Binding-site contacts:
Ligand atom NE2 contacts residue ARG78 of chain 1.D at 3.2 Å (salt-bridge).
Ligand atom CD2 contacts residue ARG78 of chain 1.D at 3.1 Å.
Ligand atom O contacts residue LYS60 of chain 1.D at 3.3 Å (salt-bridge).
Ligand atom C contacts residue LYS60 of chain 1.D at 3.7 Å.
Ligand atom CD1 contacts residue VAL74 of chain 1.D at 3.7 Å (hydrophobic).
Ligand atom CG2 contacts residue PHE226 of chain 1.D at 3.7 Å (hydrophobic).
Ligand atom CG contacts residue ARG78 of chain 1.D at 3.4 Å.
Ligand atom CD2 contacts residue GLN73 of chain 1.D at 3.6 Å.
Ligand atom ND1 contacts residue ARG78 of chain 1.D at 3.6 Å.
Ligand atom CA contacts residue GLU229 of chain 1.D at 3.8 Å.
Ligand atom CD1 contacts residue PHE53 of chain 1.D at 3.6 Å (hydrophobic).
Ligand atom CG1 contacts residue GLU229 of chain 1.D at 3.2 Å.
Ligand atom CB contacts residue VAL56 of chain 1.D at 3.8 Å (hydrophobic).
Ligand atom CD1 contacts residue GLU229 of chain 1.D at 3.3 Å.
Ligand atom CG contacts residue MET230 of chain 1.D at 3.9 Å (hydrophobic).
Ligand atom O contacts residue LYS60 of chain 1.D at 2.7 Å (salt-bridge).
Ligand atom N contacts residue GLU229 of chain 1.D at 3.5 Å (salt-bridge).
Ligand atom C contacts residue GLU229 of chain 1.D at 3.5 Å.
Ligand atom CB contacts residue LEU70 of chain 1.D at 3.9 Å (hydrophobic).
Ligand atom CD1 contacts residue PHE226 of chain 1.D at 3.6 Å (hydrophobic).
Ligand atom N contacts residue GLU229 of chain 1.D at 3.0 Å (salt-bridge).
Ligand atom CB contacts residue GLU229 of chain 1.D at 3.9 Å.
Ligand atom C contacts residue GLU229 of chain 1.D at 3.9 Å.
Ligand atom CA contacts residue GLU229 of chain 1.D at 3.7 Å.
Ligand atom CE1 contacts residue VAL74 of chain 1.D at 3.9 Å (hydrophobic).
Ligand atom CD2 contacts residue VAL74 of chain 1.D at 3.6 Å (hydrophobic).
Ligand atom N contacts residue GLU229 of chain 1.D at 3.2 Å (salt-bridge).
Ligand atom CD1 contacts residue PHE226 of chain 1.D at 3.7 Å (hydrophobic).
Ligand atom C contacts residue GLU229 of chain 1.D at 3.9 Å.
Ligand atom CA contacts residue GLU229 of chain 1.D at 4.0 Å.
Ligand atom CE1 contacts residue ARG78 of chain 1.D at 3.6 Å.
Ligand atom CA contacts residue LYS60 of chain 1.D at 3.9 Å.
Ligand atom CD2 contacts residue VAL56 of chain 1.D at 3.7 Å (hydrophobic).
Ligand atom ND1 contacts residue VAL74 of chain 1.D at 3.6 Å.
Ligand atom O contacts residue GLU229 of chain 1.D at 3.4 Å (salt-bridge).
Ligand atom NE2 contacts residue VAL74 of chain 1.D at 3.4 Å.
Ligand atom CD1 contacts residue THR225 of chain 1.D at 3.7 Å.
Ligand atom CB contacts residue GLU229 of chain 1.D at 3.4 Å.
Ligand atom CB contacts residue GLU229 of chain 1.D at 3.9 Å.
Ligand atom O contacts residue VAL56 of chain 1.D at 3.8 Å.

Sequence of chain 1.D:
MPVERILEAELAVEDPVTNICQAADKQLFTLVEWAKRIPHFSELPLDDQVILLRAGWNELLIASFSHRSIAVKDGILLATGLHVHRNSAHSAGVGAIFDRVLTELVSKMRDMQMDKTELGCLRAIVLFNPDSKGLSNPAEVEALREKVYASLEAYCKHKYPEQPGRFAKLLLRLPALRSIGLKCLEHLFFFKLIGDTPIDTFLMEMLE

This small molecule binds to this protein.
Small molecule (SMILES): CC[C@H](C)[C@H](NC(=O)[C@H](CCCCN)NC(=O)[C@@H](N)Cc1cnc[nH]1)C(=O)N[C@@H](CC(C)C)C(=O)N[C@@H](Cc1cnc[nH]1)C(=O)N[C@@H](CCCN=C(N)N)C(=O)N[C@@H](CC(C)C)C(=O)N[C@@H](CC(C)C)C(=O)N[C@H](C=O)CCC(N)=O